This protein binds this small molecule.
Small molecule (SMILES): Nc1nc(=O)c2ncn([C@@H]3O[C@H](CO[P](=O)(O)O[C@H]4[C@@H](O)[C@H](n5cnc6c(=O)nc(N)[nH]c65)O[C@@H]4CO[P](=O)(O)O[C@H]4[C@@H](O)[C@H](n5cnc6c(N)ncnc65)O[C@@H]4CO[P](=O)(O)O[C@H]4[C@@H](O)[C@H](n5cnc6c(=O)nc(N)[nH]c65)O[C@@H]4CO[P](=O)(O)O[C@H]4[C@@H](O)[C@H](n5cnc6c(N)ncnc65)O[C@@H]4CO[P](=O)(O)O[C@H]4[C@@H](O)[C@H](n5cnc6c(=O)nc(N)[nH]c65)O[C@@H]4CO[P](=O)(O)O[C@H]4[C@@H](O)[C@H](n5cnc6c(=O)nc(N)[nH]c65)O[C@@H]4CO[P](=O)(O)O[C@H]4[C@@H](O)[C@H](n5ccc(=O)[nH]c5=O)O[C@@H]4CO[P](=O)(O)O[C@H]4[C@@H](O)[C@H](n5cnc6c(N)ncnc65)O[C@@H]4CO)[C@@H](O)[C@H]3O)c2[nH]1

Sequence of chain 1.A:
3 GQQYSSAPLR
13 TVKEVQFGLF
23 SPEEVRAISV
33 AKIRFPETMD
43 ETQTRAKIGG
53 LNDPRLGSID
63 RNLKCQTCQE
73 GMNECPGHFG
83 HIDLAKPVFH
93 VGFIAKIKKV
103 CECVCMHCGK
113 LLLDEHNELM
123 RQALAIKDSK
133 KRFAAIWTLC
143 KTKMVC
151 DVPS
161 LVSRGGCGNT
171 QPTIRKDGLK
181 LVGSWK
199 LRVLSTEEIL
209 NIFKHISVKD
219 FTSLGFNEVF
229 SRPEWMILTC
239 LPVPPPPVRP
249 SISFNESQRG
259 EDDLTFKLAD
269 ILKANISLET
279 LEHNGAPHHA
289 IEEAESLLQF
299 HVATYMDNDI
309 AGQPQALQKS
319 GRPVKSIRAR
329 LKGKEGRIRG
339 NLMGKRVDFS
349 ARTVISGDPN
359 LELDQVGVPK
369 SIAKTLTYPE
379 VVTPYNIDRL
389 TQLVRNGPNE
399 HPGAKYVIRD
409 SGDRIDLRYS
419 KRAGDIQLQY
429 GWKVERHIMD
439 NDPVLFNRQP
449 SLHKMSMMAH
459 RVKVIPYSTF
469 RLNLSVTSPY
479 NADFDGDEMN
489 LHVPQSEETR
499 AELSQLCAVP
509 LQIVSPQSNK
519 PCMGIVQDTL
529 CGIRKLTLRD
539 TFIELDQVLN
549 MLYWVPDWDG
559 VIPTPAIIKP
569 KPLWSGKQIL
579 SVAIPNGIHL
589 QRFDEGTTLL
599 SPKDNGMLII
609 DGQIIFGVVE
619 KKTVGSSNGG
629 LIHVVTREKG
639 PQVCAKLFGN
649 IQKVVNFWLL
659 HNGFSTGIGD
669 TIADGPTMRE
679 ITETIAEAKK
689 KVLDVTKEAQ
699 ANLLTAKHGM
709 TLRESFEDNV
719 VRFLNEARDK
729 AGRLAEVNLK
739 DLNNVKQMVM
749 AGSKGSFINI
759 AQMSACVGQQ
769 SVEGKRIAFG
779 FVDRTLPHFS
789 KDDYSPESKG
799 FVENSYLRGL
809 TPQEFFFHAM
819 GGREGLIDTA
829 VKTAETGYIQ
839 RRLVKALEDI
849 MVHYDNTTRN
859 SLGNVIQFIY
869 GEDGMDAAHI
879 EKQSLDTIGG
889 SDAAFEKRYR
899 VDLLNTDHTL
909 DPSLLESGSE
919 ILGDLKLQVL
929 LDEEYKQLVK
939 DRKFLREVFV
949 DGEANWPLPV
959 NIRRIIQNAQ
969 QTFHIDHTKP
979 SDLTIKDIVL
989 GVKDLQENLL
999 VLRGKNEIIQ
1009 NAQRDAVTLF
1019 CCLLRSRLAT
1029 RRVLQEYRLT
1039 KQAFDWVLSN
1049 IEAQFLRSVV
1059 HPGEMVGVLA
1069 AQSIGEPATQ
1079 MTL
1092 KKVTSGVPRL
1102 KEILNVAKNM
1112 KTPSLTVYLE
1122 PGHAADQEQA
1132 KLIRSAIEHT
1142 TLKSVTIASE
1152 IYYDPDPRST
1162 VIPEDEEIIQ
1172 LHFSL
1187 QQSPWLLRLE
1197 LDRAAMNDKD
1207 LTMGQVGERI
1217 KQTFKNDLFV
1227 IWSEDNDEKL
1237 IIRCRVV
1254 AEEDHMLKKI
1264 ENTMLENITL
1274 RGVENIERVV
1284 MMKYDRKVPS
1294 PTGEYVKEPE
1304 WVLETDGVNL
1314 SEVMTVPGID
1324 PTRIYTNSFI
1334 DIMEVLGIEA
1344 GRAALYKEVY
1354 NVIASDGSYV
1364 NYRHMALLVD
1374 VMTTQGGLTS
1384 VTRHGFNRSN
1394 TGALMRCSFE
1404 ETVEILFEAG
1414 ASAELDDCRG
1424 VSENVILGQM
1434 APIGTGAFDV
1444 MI

Binding-site contacts:
Ligand atom OP1 contacts residue ALA477 of chain 1.B at 3.4 Å (h-bond).
Ligand atom P contacts residue LYS987 of chain 1.B at 3.5 Å.
Ligand atom C3' contacts residue G2P1 of chain 1.X at 3.0 Å.
Ligand atom O3' contacts residue G2P1 of chain 1.X at 2.9 Å (h-bond).
Ligand atom O2' contacts residue MG1 of chain 1.P at 2.9 Å.
Ligand atom O2' contacts residue GLN776 of chain 1.B at 3.7 Å.
Ligand atom O2' contacts residue G2P1 of chain 1.X at 3.4 Å (h-bond).
Ligand atom O3' contacts residue ASP483 of chain 1.A at 3.0 Å (salt-bridge).
Ligand atom C4' contacts residue ASP485 of chain 1.A at 3.8 Å.
Ligand atom C2' contacts residue ARG446 of chain 1.A at 3.7 Å.
Ligand atom C2 contacts residue G2P1 of chain 1.X at 3.8 Å.
Ligand atom C2' contacts residue MG1 of chain 1.P at 3.5 Å.
Ligand atom C2' contacts residue G2P1 of chain 1.X at 3.1 Å.
Ligand atom C3' contacts residue MG1 of chain 1.P at 3.2 Å.
Ligand atom C5' contacts residue GLN776 of chain 1.B at 3.6 Å.
Ligand atom O4' contacts residue ILE250 of chain 1.A at 3.5 Å.
Ligand atom O6 contacts residue G2P1 of chain 1.X at 3.7 Å.
Ligand atom C5' contacts residue HIS1097 of chain 1.B at 3.5 Å.
Ligand atom OP1 contacts residue LYS987 of chain 1.B at 2.3 Å (salt-bridge).
Ligand atom O2' contacts residue ALA477 of chain 1.B at 3.7 Å.
Ligand atom C2' contacts residue ASP485 of chain 1.A at 3.6 Å.
Ligand atom O2' contacts residue ARG446 of chain 1.A at 2.6 Å (salt-bridge).
Ligand atom C4 contacts residue G2P1 of chain 1.X at 3.8 Å.
Ligand atom C4' contacts residue HIS1097 of chain 1.B at 3.5 Å.
Ligand atom C6 contacts residue G2P1 of chain 1.X at 3.5 Å.
Ligand atom OP1 contacts residue GLN481 of chain 1.B at 3.4 Å (h-bond).
Ligand atom C4' contacts residue MG1 of chain 1.P at 3.7 Å.
Ligand atom O3' contacts residue MG1 of chain 1.P at 2.1 Å.
Ligand atom O3' contacts residue GLN776 of chain 1.B at 3.2 Å (h-bond).
Ligand atom O3' contacts residue LYS979 of chain 1.B at 3.5 Å (salt-bridge).
Ligand atom P contacts residue LYS979 of chain 1.B at 3.7 Å.
Ligand atom C5 contacts residue G2P1 of chain 1.X at 3.6 Å.
Ligand atom O3' contacts residue GLN481 of chain 1.B at 3.3 Å (h-bond).
Ligand atom OP1 contacts residue GLN776 of chain 1.B at 3.6 Å (h-bond).
Ligand atom OP1 contacts residue LYS979 of chain 1.B at 2.8 Å (salt-bridge).
Ligand atom O2' contacts residue ASP485 of chain 1.A at 2.4 Å (salt-bridge).
Ligand atom O3' contacts residue ASP485 of chain 1.A at 3.5 Å (salt-bridge).
Ligand atom C5' contacts residue ALA477 of chain 1.B at 3.6 Å (hydrophobic).
Ligand atom N1 contacts residue G2P1 of chain 1.X at 3.6 Å.
Ligand atom O2' contacts residue HIS1097 of chain 1.B at 3.7 Å.

Sequence of chain 1.B:
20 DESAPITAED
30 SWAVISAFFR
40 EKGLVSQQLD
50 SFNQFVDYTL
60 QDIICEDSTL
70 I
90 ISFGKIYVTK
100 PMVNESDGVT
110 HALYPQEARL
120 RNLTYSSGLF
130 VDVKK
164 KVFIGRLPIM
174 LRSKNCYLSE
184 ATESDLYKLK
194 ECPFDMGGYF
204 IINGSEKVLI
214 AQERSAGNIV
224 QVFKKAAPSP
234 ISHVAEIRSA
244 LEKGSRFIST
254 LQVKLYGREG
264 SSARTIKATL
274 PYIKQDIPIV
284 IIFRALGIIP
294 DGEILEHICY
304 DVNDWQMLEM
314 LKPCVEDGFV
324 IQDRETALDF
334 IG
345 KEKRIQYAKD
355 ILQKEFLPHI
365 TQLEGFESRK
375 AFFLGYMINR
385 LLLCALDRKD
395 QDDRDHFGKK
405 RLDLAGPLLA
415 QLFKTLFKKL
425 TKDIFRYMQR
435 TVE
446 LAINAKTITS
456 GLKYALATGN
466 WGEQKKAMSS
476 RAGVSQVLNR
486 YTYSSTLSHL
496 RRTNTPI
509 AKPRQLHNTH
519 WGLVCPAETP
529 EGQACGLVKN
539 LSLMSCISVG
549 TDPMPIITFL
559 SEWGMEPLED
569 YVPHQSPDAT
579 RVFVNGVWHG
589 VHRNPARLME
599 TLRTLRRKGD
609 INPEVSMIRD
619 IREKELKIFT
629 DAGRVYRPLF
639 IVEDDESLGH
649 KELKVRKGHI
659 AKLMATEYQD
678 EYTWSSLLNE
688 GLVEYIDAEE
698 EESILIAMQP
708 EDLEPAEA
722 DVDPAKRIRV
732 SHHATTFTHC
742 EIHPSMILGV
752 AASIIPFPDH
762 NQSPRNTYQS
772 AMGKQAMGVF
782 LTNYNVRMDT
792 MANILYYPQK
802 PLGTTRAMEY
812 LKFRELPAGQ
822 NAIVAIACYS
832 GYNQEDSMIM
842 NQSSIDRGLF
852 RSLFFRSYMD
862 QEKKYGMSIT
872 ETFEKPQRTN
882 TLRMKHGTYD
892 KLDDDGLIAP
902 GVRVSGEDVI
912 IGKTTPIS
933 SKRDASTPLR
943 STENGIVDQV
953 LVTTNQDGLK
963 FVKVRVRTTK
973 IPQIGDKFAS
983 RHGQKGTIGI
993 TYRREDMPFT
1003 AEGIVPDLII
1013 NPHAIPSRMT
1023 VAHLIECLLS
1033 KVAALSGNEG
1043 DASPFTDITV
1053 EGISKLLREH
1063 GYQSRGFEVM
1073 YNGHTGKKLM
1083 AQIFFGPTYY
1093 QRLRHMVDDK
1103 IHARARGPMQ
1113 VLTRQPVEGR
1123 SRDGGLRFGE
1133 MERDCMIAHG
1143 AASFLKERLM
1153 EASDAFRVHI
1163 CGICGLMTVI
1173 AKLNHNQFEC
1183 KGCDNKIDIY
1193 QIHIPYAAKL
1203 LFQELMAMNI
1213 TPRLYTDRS